Binding-site contacts:
Ligand atom C1 contacts residue LEU347 of chain 1.C at 3.7 Å (hydrophobic).
Ligand atom O1 contacts residue SER348 of chain 1.C at 2.9 Å (h-bond).
Ligand atom C4 contacts residue GLY336 of chain 1.C at 3.8 Å.
Ligand atom O5 contacts residue SER348 of chain 1.C at 3.6 Å (h-bond).
Ligand atom O1 contacts residue GLY350 of chain 1.C at 4.1 Å.
Ligand atom C1 contacts residue LEU347 of chain 1.C at 3.1 Å (hydrophobic).
Ligand atom C6 contacts residue SER348 of chain 1.C at 4.4 Å.
Ligand atom C2 contacts residue SER348 of chain 1.C at 4.2 Å.
Ligand atom O3 contacts residue LEU397 of chain 1.C at 3.5 Å.
Ligand atom O3 contacts residue PRO440 of chain 1.C at 4.3 Å.
Ligand atom C1 contacts residue GLY350 of chain 1.C at 3.6 Å.
Ligand atom C5 contacts residue TRP337 of chain 1.C at 4.0 Å (hydrophobic).
Ligand atom O3 contacts residue GLY336 of chain 1.C at 3.7 Å.
Ligand atom O3 contacts residue LYS393 of chain 1.C at 3.0 Å (salt-bridge).
Ligand atom O5 contacts residue LEU347 of chain 1.C at 3.7 Å.
Ligand atom O1 contacts residue GLU349 of chain 1.C at 4.1 Å.
Ligand atom O5 contacts residue LEU347 of chain 1.C at 3.5 Å (h-bond).
Ligand atom C2 contacts residue LEU347 of chain 1.C at 3.9 Å (hydrophobic).
Ligand atom C1 contacts residue GLU349 of chain 1.C at 4.2 Å.
Ligand atom C3 contacts residue GLY336 of chain 1.C at 4.3 Å.
Ligand atom O4 contacts residue TRP337 of chain 1.C at 3.2 Å.
Ligand atom C1 contacts residue SER348 of chain 1.C at 3.4 Å.
Ligand atom O6 contacts residue MET341 of chain 1.C at 3.9 Å.
Ligand atom C6 contacts residue PRO340 of chain 1.C at 4.2 Å (hydrophobic).
Ligand atom O2 contacts residue LEU347 of chain 1.C at 4.2 Å.
Ligand atom C6 contacts residue TRP337 of chain 1.C at 3.8 Å (hydrophobic).
Ligand atom O1 contacts residue LEU347 of chain 1.C at 4.5 Å.
Ligand atom O4 contacts residue GLY336 of chain 1.C at 2.7 Å (h-bond).
Ligand atom C4 contacts residue TRP337 of chain 1.C at 4.3 Å (hydrophobic).
Ligand atom O2 contacts residue LYS393 of chain 1.C at 3.0 Å (salt-bridge).
Ligand atom C3 contacts residue LYS393 of chain 1.C at 3.9 Å.
Ligand atom C2 contacts residue LEU347 of chain 1.C at 3.9 Å (hydrophobic).
Ligand atom O2 contacts residue GLY350 of chain 1.C at 3.6 Å.
Ligand atom C2 contacts residue LYS393 of chain 1.C at 3.8 Å.
Ligand atom C6 contacts residue MET341 of chain 1.C at 4.0 Å (hydrophobic).
Ligand atom O2 contacts residue LEU347 of chain 1.C at 4.0 Å.
Ligand atom C5 contacts residue SER348 of chain 1.C at 4.3 Å.

A protein and the small-molecule ligand that binds it are described below.
Small molecule (SMILES): OC[C@H]1O[C@@](CO)(O[C@H]2O[C@H](CO)[C@@H](O)[C@H](O)[C@H]2O)[C@@H](O)[C@@H]1O

Sequence of chain 1.C:
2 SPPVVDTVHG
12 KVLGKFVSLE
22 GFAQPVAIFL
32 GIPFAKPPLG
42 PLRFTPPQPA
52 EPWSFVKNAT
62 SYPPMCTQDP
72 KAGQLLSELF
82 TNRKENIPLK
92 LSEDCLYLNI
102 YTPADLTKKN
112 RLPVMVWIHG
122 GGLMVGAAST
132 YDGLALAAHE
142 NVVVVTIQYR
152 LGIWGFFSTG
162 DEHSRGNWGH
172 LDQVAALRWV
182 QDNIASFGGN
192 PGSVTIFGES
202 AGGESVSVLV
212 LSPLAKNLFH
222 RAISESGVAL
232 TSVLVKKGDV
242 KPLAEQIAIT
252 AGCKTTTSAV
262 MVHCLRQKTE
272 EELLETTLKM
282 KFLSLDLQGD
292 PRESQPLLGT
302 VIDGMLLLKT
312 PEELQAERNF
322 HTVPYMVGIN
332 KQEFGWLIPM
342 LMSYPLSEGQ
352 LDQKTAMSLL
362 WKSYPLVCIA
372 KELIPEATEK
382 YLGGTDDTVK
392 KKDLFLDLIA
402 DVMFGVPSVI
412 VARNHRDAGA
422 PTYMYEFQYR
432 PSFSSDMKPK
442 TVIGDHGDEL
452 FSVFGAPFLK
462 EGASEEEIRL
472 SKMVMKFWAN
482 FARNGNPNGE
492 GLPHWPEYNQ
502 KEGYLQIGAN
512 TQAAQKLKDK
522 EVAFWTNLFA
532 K